Binding-site contacts:
Ligand atom CAI contacts residue PHE99 of chain 2.A at 3.5 Å (hydrophobic).
Ligand atom CAJ contacts residue PHE99 of chain 2.A at 3.9 Å (hydrophobic).
Ligand atom CAD contacts residue GLU65 of chain 2.A at 3.5 Å.
Ligand atom CAH contacts residue GLY133 of chain 2.A at 3.4 Å.
Ligand atom NAF contacts residue GLU65 of chain 2.A at 2.6 Å (salt-bridge).
Ligand atom CAH contacts residue LEU132 of chain 2.A at 4.2 Å (hydrophobic).
Ligand atom OAB contacts residue GLY133 of chain 2.A at 3.2 Å (h-bond).
Ligand atom OAC contacts residue TYR210 of chain 2.A at 3.4 Å (h-bond).
Ligand atom CAE contacts residue HIS98 of chain 2.A at 3.4 Å.
Ligand atom CAH contacts residue PHE223 of chain 2.A at 3.3 Å (hydrophobic).
Ligand atom NAF contacts residue PHE99 of chain 2.A at 3.3 Å.
Ligand atom NAF contacts residue LEU16 of chain 2.A at 4.0 Å.
Ligand atom CAA contacts residue PHE99 of chain 2.A at 3.7 Å (hydrophobic).
Ligand atom CAK contacts residue GLY133 of chain 2.A at 4.1 Å.
Ligand atom CAD contacts residue PHE223 of chain 2.A at 3.5 Å (hydrophobic).
Ligand atom CAJ contacts residue PHE223 of chain 2.A at 3.8 Å (hydrophobic).
Ligand atom OAB contacts residue PHE223 of chain 2.A at 3.2 Å.
Ligand atom OAG contacts residue GLY133 of chain 2.A at 3.3 Å.
Ligand atom CAL contacts residue PHE99 of chain 2.A at 4.0 Å (hydrophobic).
Ligand atom CAD contacts residue PHE99 of chain 2.A at 3.5 Å (hydrophobic).
Ligand atom OAB contacts residue LEU132 of chain 2.A at 3.6 Å.
Ligand atom CAE contacts residue GLY133 of chain 2.A at 4.0 Å.
Ligand atom CAI contacts residue GLU65 of chain 2.A at 3.5 Å.
Ligand atom OAG contacts residue HIS98 of chain 2.A at 4.0 Å.
Ligand atom CAI contacts residue PHE223 of chain 2.A at 4.0 Å (hydrophobic).
Ligand atom OAG contacts residue PHE223 of chain 2.A at 3.3 Å.
Ligand atom CAD contacts residue LEU62 of chain 2.A at 4.3 Å (hydrophobic).
Ligand atom CAK contacts residue PHE223 of chain 2.A at 3.5 Å (hydrophobic).
Ligand atom CAK contacts residue PHE99 of chain 2.A at 3.9 Å (hydrophobic).
Ligand atom NAF contacts residue PHE223 of chain 2.A at 4.0 Å.
Ligand atom OAC contacts residue ASP100 of chain 2.A at 3.7 Å.
Ligand atom CAL contacts residue PHE223 of chain 2.A at 3.6 Å (hydrophobic).
Ligand atom CAA contacts residue ASP100 of chain 2.A at 4.0 Å.
Ligand atom OAC contacts residue PHE223 of chain 2.A at 4.2 Å.
Ligand atom CAA contacts residue LEU16 of chain 2.A at 4.0 Å (hydrophobic).
Ligand atom CAA contacts residue LEU14 of chain 2.A at 4.2 Å (hydrophobic).
Ligand atom CAE contacts residue PHE223 of chain 2.A at 3.4 Å (hydrophobic).
Ligand atom CAA contacts residue GLU65 of chain 2.A at 3.5 Å.
Ligand atom CAJ contacts residue TYR210 of chain 2.A at 4.3 Å (hydrophobic).
Ligand atom CAA contacts residue PHE33 of chain 2.A at 3.9 Å (hydrophobic).

This protein binds this small molecule.
Small molecule (SMILES): Cc1ncc2c(c1O)COC2=O

Sequence of chain 2.A:
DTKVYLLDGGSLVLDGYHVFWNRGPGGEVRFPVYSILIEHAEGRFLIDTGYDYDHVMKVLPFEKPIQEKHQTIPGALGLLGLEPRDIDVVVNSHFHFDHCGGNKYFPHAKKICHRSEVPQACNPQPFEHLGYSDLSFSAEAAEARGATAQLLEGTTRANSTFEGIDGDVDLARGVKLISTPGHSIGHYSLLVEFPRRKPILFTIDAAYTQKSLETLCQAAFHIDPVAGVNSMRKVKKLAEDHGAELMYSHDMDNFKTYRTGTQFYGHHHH